A protein and the small-molecule ligand that binds it are described below.
Small molecule (SMILES): CCCCCCCCCCO[C@@H]1O[C@H](CO)[C@@H](O[C@H]2O[C@H](CO)[C@@H](O)[C@H](O)[C@H]2O)[C@H](O)[C@H]1O

Sequence of chain 1.C:
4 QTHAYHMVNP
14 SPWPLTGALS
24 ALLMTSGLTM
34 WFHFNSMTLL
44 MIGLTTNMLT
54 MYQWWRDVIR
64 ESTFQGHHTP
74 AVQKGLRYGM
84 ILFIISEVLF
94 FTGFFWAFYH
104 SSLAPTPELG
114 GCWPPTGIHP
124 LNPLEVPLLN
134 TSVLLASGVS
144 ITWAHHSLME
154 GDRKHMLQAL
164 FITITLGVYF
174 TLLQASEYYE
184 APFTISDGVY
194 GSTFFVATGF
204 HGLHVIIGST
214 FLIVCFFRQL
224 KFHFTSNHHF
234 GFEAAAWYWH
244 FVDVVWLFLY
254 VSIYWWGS

Binding-site contacts:
Ligand atom C22 contacts residue TRP34 of chain 1.C at 4.0 Å (hydrophobic).
Ligand atom C25 contacts residue TRP34 of chain 1.C at 4.1 Å (hydrophobic).
Ligand atom C25 contacts residue LEU43 of chain 1.C at 4.3 Å (hydrophobic).
Ligand atom C37 contacts residue LEU31 of chain 1.C at 4.1 Å (hydrophobic).
Ligand atom C19 contacts residue TRP34 of chain 1.C at 4.0 Å (hydrophobic).
Ligand atom C31 contacts residue TRP34 of chain 1.C at 4.5 Å (hydrophobic).
Ligand atom C37 contacts residue LEU47 of chain 1.C at 4.3 Å (hydrophobic).
Ligand atom C43 contacts residue LEU47 of chain 1.C at 4.5 Å (hydrophobic).
Ligand atom C22 contacts residue PHE69 of chain 1.G at 4.3 Å (hydrophobic).
Ligand atom O16 contacts residue MET40 of chain 1.C at 3.8 Å.
Ligand atom C18 contacts residue MET40 of chain 1.C at 4.4 Å (hydrophobic).
Ligand atom C43 contacts residue LEU31 of chain 1.C at 4.0 Å (hydrophobic).
Ligand atom C18 contacts residue PHE69 of chain 1.G at 4.0 Å (hydrophobic).
Ligand atom C31 contacts residue LEU43 of chain 1.C at 4.2 Å (hydrophobic).
Ligand atom C37 contacts residue LEU43 of chain 1.C at 4.3 Å (hydrophobic).
Ligand atom C25 contacts residue MET44 of chain 1.C at 4.4 Å (hydrophobic).
Ligand atom C19 contacts residue MET40 of chain 1.C at 3.7 Å (hydrophobic).
Ligand atom C31 contacts residue LEU31 of chain 1.C at 4.5 Å (hydrophobic).

Sequence of chain 1.G:
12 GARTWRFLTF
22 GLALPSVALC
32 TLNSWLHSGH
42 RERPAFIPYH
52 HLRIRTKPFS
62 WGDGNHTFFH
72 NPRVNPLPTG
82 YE